Binding-site contacts:
Ligand atom N21 contacts residue TYR102 of chain 1.C at 3.9 Å.
Ligand atom N8 contacts residue GLN100 of chain 1.C at 3.5 Å.
Ligand atom C19 contacts residue MET103 of chain 1.C at 3.6 Å (hydrophobic).
Ligand atom C26 contacts residue ASN23 of chain 1.C at 3.3 Å.
Ligand atom C3 contacts residue MET103 of chain 1.C at 3.2 Å (hydrophobic).
Ligand atom C19 contacts residue THR105 of chain 1.C at 3.7 Å.
Ligand atom C3 contacts residue TYR102 of chain 1.C at 3.9 Å (hydrophobic).
Ligand atom N31 contacts residue LYS41 of chain 1.C at 3.3 Å (salt-bridge).
Ligand atom C9 contacts residue VAL26 of chain 1.C at 3.8 Å (hydrophobic).
Ligand atom C19 contacts residue GLU104 of chain 1.C at 3.1 Å.
Ligand atom N20 contacts residue THR105 of chain 1.C at 3.8 Å.
Ligand atom N2 contacts residue MET103 of chain 1.C at 2.9 Å (h-bond).
Ligand atom C13 contacts residue VAL26 of chain 1.C at 3.8 Å (hydrophobic).
Ligand atom N2 contacts residue TYR102 of chain 1.C at 3.9 Å.
Ligand atom C30 contacts residue LYS41 of chain 1.C at 3.6 Å.
Ligand atom N6 contacts residue LEU18 of chain 1.C at 3.8 Å.
Ligand atom N15 contacts residue GLN100 of chain 1.C at 3.7 Å.
Ligand atom F29 contacts residue ASN23 of chain 1.C at 3.6 Å.
Ligand atom C4 contacts residue ALA39 of chain 1.C at 3.7 Å (hydrophobic).
Ligand atom N31 contacts residue ASP163 of chain 1.C at 3.8 Å.
Ligand atom C14 contacts residue PHE151 of chain 1.C at 3.9 Å (hydrophobic).
Ligand atom C24 contacts residue ASP106 of chain 1.C at 3.7 Å.
Ligand atom C9 contacts residue PHE151 of chain 1.C at 3.8 Å (hydrophobic).
Ligand atom N7 contacts residue PHE151 of chain 1.C at 3.8 Å.
Ligand atom C3 contacts residue GLU101 of chain 1.C at 3.1 Å.
Ligand atom N21 contacts residue MET103 of chain 1.C at 2.8 Å (h-bond).
Ligand atom N21 contacts residue LEU18 of chain 1.C at 3.9 Å.
Ligand atom N20 contacts residue GLU104 of chain 1.C at 3.6 Å.
Ligand atom C11 contacts residue ASP163 of chain 1.C at 3.7 Å.
Ligand atom C30 contacts residue ASP163 of chain 1.C at 3.9 Å.
Ligand atom C23 contacts residue ASP106 of chain 1.C at 3.8 Å.
Ligand atom C13 contacts residue ASN23 of chain 1.C at 3.3 Å.
Ligand atom C27 contacts residue LEU18 of chain 1.C at 3.7 Å (hydrophobic).
Ligand atom C27 contacts residue ASN23 of chain 1.C at 3.5 Å.
Ligand atom C5 contacts residue PHE151 of chain 1.C at 3.7 Å (hydrophobic).
Ligand atom N31 contacts residue GLN100 of chain 1.C at 3.6 Å.
Ligand atom C3 contacts residue ALA39 of chain 1.C at 3.7 Å (hydrophobic).
Ligand atom N6 contacts residue PHE151 of chain 1.C at 3.8 Å.
Ligand atom C1 contacts residue MET103 of chain 1.C at 3.5 Å (hydrophobic).
Ligand atom C18 contacts residue MET103 of chain 1.C at 3.5 Å (hydrophobic).

The small molecule below binds the protein below.
Small molecule (SMILES): CN1CCC(n2cc(Nc3ncc4nnn(-c5ccc(F)cc5C#N)c4n3)cn2)CC1

Sequence of chain 1.C:
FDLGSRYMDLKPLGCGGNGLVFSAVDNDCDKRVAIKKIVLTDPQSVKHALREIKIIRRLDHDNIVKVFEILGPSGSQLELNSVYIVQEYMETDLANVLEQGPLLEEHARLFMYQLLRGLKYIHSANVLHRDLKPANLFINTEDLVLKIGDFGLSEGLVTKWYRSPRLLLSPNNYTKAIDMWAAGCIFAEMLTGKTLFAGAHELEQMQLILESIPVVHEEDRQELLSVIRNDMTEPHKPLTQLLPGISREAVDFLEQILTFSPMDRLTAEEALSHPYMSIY